Sequence of chain 1.A:
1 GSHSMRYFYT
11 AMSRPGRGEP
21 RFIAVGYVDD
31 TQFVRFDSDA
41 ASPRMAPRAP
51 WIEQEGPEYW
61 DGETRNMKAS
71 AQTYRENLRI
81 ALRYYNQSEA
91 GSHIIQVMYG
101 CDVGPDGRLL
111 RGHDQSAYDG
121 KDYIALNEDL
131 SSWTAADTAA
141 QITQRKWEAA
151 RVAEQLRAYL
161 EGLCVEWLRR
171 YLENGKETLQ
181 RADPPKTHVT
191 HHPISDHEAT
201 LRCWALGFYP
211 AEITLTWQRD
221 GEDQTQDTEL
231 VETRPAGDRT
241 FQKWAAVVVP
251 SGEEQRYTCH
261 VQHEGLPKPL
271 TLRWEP

This protein binds this small molecule.
Small molecule (SMILES): CC[C@H](C)[C@H](NC(=O)[C@H](CCC(N)=O)NC(=O)[C@H](CCC(=O)O)NC(=O)[C@H](CCC(N)=O)NC(=O)[C@H](CC(C)C)NC(=O)[C@H](CC(N)=O)NC(=O)[C@H](CO)NC(=O)[C@@H](N)[C@@H](C)O)C(=O)NCC(=O)N[C@@H](CC1=c2ccccc2=NC1)C(=O)O

Binding-site contacts:
Ligand atom CB contacts residue TYR99 of chain 1.A at 3.3 Å (hydrophobic).
Ligand atom CA contacts residue ASN77 of chain 1.A at 3.3 Å.
Ligand atom OE1 contacts residue GLN155 of chain 1.A at 3.5 Å.
Ligand atom OD1 contacts residue GLN155 of chain 1.A at 3.1 Å (h-bond).
Ligand atom N contacts residue ASN66 of chain 1.A at 2.8 Å (h-bond).
Ligand atom OE1 contacts residue SER70 of chain 1.A at 2.9 Å (h-bond).
Ligand atom OXT contacts residue ILE80 of chain 1.A at 3.5 Å.
Ligand atom OG1 contacts residue TRP167 of chain 1.A at 3.2 Å.
Ligand atom OD1 contacts residue TYR159 of chain 1.A at 3.3 Å.
Ligand atom O contacts residue TRP147 of chain 1.A at 2.9 Å (h-bond).
Ligand atom N contacts residue ASN77 of chain 1.A at 2.8 Å (h-bond).
Ligand atom CA contacts residue TYR99 of chain 1.A at 3.4 Å (hydrophobic).
Ligand atom CA contacts residue ASN66 of chain 1.A at 3.4 Å.
Ligand atom N contacts residue TYR7 of chain 1.A at 3.3 Å (h-bond).
Ligand atom OG1 contacts residue TYR171 of chain 1.A at 3.3 Å (h-bond).
Ligand atom CD1 contacts residue ALA150 of chain 1.A at 3.3 Å (hydrophobic).
Ligand atom N contacts residue GLU63 of chain 1.A at 2.9 Å (salt-bridge).
Ligand atom O contacts residue ASN66 of chain 1.A at 2.8 Å (h-bond).
Ligand atom N contacts residue TYR171 of chain 1.A at 2.8 Å (h-bond).
Ligand atom CA contacts residue TYR7 of chain 1.A at 3.1 Å (hydrophobic).
Ligand atom O contacts residue TYR159 of chain 1.A at 2.6 Å (h-bond).
Ligand atom CG2 contacts residue GLU63 of chain 1.A at 3.4 Å.
Ligand atom O contacts residue THR143 of chain 1.A at 2.7 Å (h-bond).
Ligand atom CG contacts residue THR73 of chain 1.A at 3.4 Å.
Ligand atom CB contacts residue THR73 of chain 1.A at 3.1 Å.
Ligand atom C contacts residue TYR7 of chain 1.A at 3.2 Å (hydrophobic).
Ligand atom CD1 contacts residue ASN77 of chain 1.A at 3.4 Å.
Ligand atom O contacts residue TYR84 of chain 1.A at 2.7 Å (h-bond).
Ligand atom ND2 contacts residue GLN155 of chain 1.A at 3.3 Å (h-bond).
Ligand atom OE2 contacts residue VAL152 of chain 1.A at 3.0 Å.
Ligand atom OG contacts residue ASN66 of chain 1.A at 2.9 Å (h-bond).
Ligand atom OG contacts residue GLU63 of chain 1.A at 2.8 Å (salt-bridge).
Ligand atom OXT contacts residue TYR84 of chain 1.A at 3.4 Å (h-bond).
Ligand atom OXT contacts residue LYS146 of chain 1.A at 2.9 Å (salt-bridge).
Ligand atom C contacts residue TYR84 of chain 1.A at 3.4 Å (hydrophobic).
Ligand atom CB contacts residue GLU63 of chain 1.A at 3.5 Å.
Ligand atom N contacts residue TYR7 of chain 1.A at 2.9 Å (h-bond).
Ligand atom OG contacts residue MET67 of chain 1.A at 3.5 Å.
Ligand atom OG1 contacts residue TYR59 of chain 1.A at 3.3 Å.
Ligand atom N contacts residue TYR99 of chain 1.A at 2.9 Å (h-bond).